This protein binds this small molecule.
Small molecule (SMILES): Nc1ccn([C@@H]2O[C@H](CO[P](=O)(O)O[C@H]3[C@@H](O)[C@H](n4ccc(N)nc4=O)O[C@@H]3CO[P](=O)(O)O[C@H]3[C@@H](O)[C@H](n4ccc(N)nc4=O)O[C@@H]3CO)[C@@H](O)[C@H]2O)c(=O)n1

Sequence of chain 16.C:
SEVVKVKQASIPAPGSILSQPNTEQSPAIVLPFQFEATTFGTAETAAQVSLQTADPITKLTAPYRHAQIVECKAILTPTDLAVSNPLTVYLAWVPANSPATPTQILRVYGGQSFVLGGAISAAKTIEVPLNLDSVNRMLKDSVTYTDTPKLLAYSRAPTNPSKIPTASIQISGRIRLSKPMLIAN

Binding-site contacts:
Ligand atom OP1 contacts residue ASN134 of chain 16.C at 4.2 Å.
Ligand atom P contacts residue LYS10 of chain 16.C at 4.0 Å.
Ligand atom O3' contacts residue LYS8 of chain 16.C at 3.8 Å.
Ligand atom O4' contacts residue GLU74 of chain 16.C at 3.7 Å.
Ligand atom O2' contacts residue LEU135 of chain 16.C at 4.3 Å.
Ligand atom O5' contacts residue LYS8 of chain 16.C at 4.5 Å.
Ligand atom OP2 contacts residue LYS10 of chain 16.C at 2.9 Å.
Ligand atom P contacts residue LYS8 of chain 16.C at 3.0 Å.
Ligand atom O2' contacts residue GLU74 of chain 16.C at 3.2 Å.
Ligand atom OP2 contacts residue LYS8 of chain 16.C at 2.9 Å (salt-bridge).
Ligand atom OP1 contacts residue LYS10 of chain 16.C at 4.3 Å.
Ligand atom O3' contacts residue ASN134 of chain 16.C at 4.2 Å.
Ligand atom C2' contacts residue GLU74 of chain 16.C at 4.1 Å.
Ligand atom C2' contacts residue ASN134 of chain 16.C at 4.3 Å.
Ligand atom C4' contacts residue GLU74 of chain 16.C at 3.9 Å.
Ligand atom OP1 contacts residue PRO132 of chain 16.C at 3.6 Å.
Ligand atom OP1 contacts residue LYS8 of chain 16.C at 2.6 Å (salt-bridge).
Ligand atom O2' contacts residue ASN134 of chain 16.C at 3.2 Å (h-bond).
Ligand atom C1' contacts residue GLU74 of chain 16.C at 3.8 Å.